This protein binds this small molecule.
Small molecule (SMILES): CC/C(=C(/CC)c1ccc(O)cc1)c1ccc(O)cc1

Sequence of chain 2.B:
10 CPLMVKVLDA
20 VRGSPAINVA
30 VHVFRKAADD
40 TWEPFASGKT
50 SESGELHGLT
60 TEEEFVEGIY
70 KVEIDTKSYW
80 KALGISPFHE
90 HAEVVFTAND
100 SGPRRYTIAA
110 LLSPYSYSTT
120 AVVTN

Sequence of chain 2.A:
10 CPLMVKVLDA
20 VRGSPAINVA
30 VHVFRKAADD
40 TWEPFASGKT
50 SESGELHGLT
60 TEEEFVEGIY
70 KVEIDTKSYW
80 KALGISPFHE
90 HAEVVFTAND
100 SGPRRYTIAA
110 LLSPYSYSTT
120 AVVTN

Binding-site contacts:
Ligand atom CP3 contacts residue SER117 of chain 2.A at 3.5 Å.
Ligand atom C4 contacts residue LYS15 of chain 2.B at 4.0 Å.
Ligand atom C6 contacts residue LEU17 of chain 2.A at 3.8 Å (hydrophobic).
Ligand atom CP9 contacts residue ALA108 of chain 2.B at 4.0 Å (hydrophobic).
Ligand atom OP3 contacts residue SER117 of chain 2.B at 2.8 Å (h-bond).
Ligand atom C9 contacts residue LEU110 of chain 2.A at 3.8 Å (hydrophobic).
Ligand atom CP2 contacts residue LEU110 of chain 2.B at 3.8 Å (hydrophobic).
Ligand atom CP5 contacts residue LEU110 of chain 2.B at 4.1 Å (hydrophobic).
Ligand atom CP8 contacts residue LEU17 of chain 2.B at 3.5 Å (hydrophobic).
Ligand atom CP9 contacts residue ALA109 of chain 2.B at 3.5 Å (hydrophobic).
Ligand atom CP3 contacts residue LEU110 of chain 2.A at 3.9 Å (hydrophobic).
Ligand atom CP4 contacts residue SER117 of chain 2.B at 3.3 Å.
Ligand atom CP4 contacts residue LEU110 of chain 2.B at 3.9 Å (hydrophobic).
Ligand atom C8 contacts residue LEU17 of chain 2.A at 3.0 Å (hydrophobic).
Ligand atom CP9 contacts residue LEU110 of chain 2.B at 3.9 Å (hydrophobic).
Ligand atom C9 contacts residue ALA108 of chain 2.A at 4.0 Å (hydrophobic).
Ligand atom C7 contacts residue LEU17 of chain 2.A at 3.9 Å (hydrophobic).
Ligand atom C6 contacts residue ALA108 of chain 2.B at 4.1 Å (hydrophobic).
Ligand atom C5 contacts residue ALA108 of chain 2.B at 3.7 Å (hydrophobic).
Ligand atom CP3 contacts residue SER117 of chain 2.B at 3.5 Å.
Ligand atom CP3 contacts residue LEU110 of chain 2.B at 3.9 Å (hydrophobic).
Ligand atom CP9 contacts residue LEU17 of chain 2.B at 3.9 Å (hydrophobic).
Ligand atom C2 contacts residue LYS15 of chain 2.B at 3.8 Å.
Ligand atom CP4 contacts residue LEU110 of chain 2.A at 3.8 Å (hydrophobic).
Ligand atom OP3 contacts residue LEU110 of chain 2.B at 4.0 Å.
Ligand atom CP2 contacts residue SER117 of chain 2.A at 3.5 Å.
Ligand atom C3 contacts residue LYS15 of chain 2.A at 4.1 Å.
Ligand atom O3 contacts residue LYS15 of chain 2.A at 3.7 Å.
Ligand atom C3 contacts residue LYS15 of chain 2.B at 3.4 Å.
Ligand atom C9 contacts residue LEU17 of chain 2.A at 3.6 Å (hydrophobic).
Ligand atom C8 contacts residue THR119 of chain 2.B at 3.9 Å.
Ligand atom C1 contacts residue ALA108 of chain 2.A at 4.0 Å (hydrophobic).
Ligand atom OP3 contacts residue LEU110 of chain 2.A at 4.1 Å.
Ligand atom OP3 contacts residue SER117 of chain 2.A at 2.6 Å (h-bond).
Ligand atom C7 contacts residue ALA108 of chain 2.B at 4.2 Å (hydrophobic).
Ligand atom O3 contacts residue LYS15 of chain 2.B at 3.2 Å.
Ligand atom C4 contacts residue LEU17 of chain 2.A at 4.0 Å (hydrophobic).
Ligand atom C4 contacts residue LYS15 of chain 2.A at 4.1 Å.
Ligand atom C5 contacts residue LEU17 of chain 2.A at 3.2 Å (hydrophobic).
Ligand atom C9 contacts residue ALA109 of chain 2.A at 3.7 Å (hydrophobic).